Sequence of chain 1.A:
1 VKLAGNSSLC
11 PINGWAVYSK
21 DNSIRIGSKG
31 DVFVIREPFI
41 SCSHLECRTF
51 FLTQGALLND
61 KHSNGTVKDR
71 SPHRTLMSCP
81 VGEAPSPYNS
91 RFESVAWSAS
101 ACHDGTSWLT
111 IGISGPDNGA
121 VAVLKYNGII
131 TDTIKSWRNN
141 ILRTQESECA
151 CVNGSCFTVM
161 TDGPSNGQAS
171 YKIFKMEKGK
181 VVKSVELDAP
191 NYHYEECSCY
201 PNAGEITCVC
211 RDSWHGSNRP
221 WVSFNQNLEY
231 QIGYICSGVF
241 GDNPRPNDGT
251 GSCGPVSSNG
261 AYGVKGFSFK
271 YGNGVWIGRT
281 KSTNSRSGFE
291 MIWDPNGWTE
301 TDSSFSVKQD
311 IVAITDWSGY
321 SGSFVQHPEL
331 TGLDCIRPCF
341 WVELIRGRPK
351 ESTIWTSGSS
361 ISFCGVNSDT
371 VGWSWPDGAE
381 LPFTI

A small-molecule ligand and the protein it binds are described below.
Small molecule (SMILES): CCC(CC)O[C@@H]1C=C(C(=O)O)C[C@H](N)[C@H]1NC(C)=O

Binding-site contacts:
Ligand atom C7 contacts residue TYR320 of chain 1.A at 3.4 Å (hydrophobic).
Ligand atom O1A contacts residue TYR262 of chain 1.A at 2.9 Å (h-bond).
Ligand atom C1 contacts residue ARG211 of chain 1.A at 3.9 Å.
Ligand atom C4 contacts residue TYR320 of chain 1.A at 3.5 Å (hydrophobic).
Ligand atom C1 contacts residue ARG286 of chain 1.A at 3.6 Å.
Ligand atom C10 contacts residue ARG70 of chain 1.A at 3.8 Å.
Ligand atom O1A contacts residue TYR320 of chain 1.A at 3.7 Å.
Ligand atom O1B contacts residue ARG286 of chain 1.A at 3.0 Å (salt-bridge).
Ligand atom O1A contacts residue ARG286 of chain 1.A at 2.9 Å (salt-bridge).
Ligand atom C11 contacts residue ARG70 of chain 1.A at 4.0 Å.
Ligand atom C4 contacts residue GLU37 of chain 1.A at 3.8 Å.
Ligand atom C3 contacts residue GLU37 of chain 1.A at 3.9 Å.
Ligand atom C81 contacts residue SER165 of chain 1.A at 3.7 Å.
Ligand atom C6 contacts residue TYR320 of chain 1.A at 3.9 Å (hydrophobic).
Ligand atom C91 contacts residue ARG211 of chain 1.A at 4.0 Å.
Ligand atom C6 contacts residue GLU196 of chain 1.A at 3.7 Å.
Ligand atom C3 contacts residue ASP69 of chain 1.A at 3.2 Å.
Ligand atom N4 contacts residue ASP69 of chain 1.A at 2.9 Å (salt-bridge).
Ligand atom C4 contacts residue GLU196 of chain 1.A at 3.9 Å.
Ligand atom N4 contacts residue GLU37 of chain 1.A at 2.9 Å (salt-bridge).
Ligand atom O10 contacts residue ASP69 of chain 1.A at 3.8 Å.
Ligand atom C81 contacts residue ARG143 of chain 1.A at 3.9 Å.
Ligand atom O1B contacts residue TYR320 of chain 1.A at 3.3 Å (h-bond).
Ligand atom O10 contacts residue ARG70 of chain 1.A at 2.8 Å (salt-bridge).
Ligand atom C3 contacts residue TYR320 of chain 1.A at 3.4 Å (hydrophobic).
Ligand atom C1 contacts residue TYR262 of chain 1.A at 3.6 Å (hydrophobic).
Ligand atom C82 contacts residue ILE141 of chain 1.A at 3.9 Å (hydrophobic).
Ligand atom C7 contacts residue ARG211 of chain 1.A at 3.7 Å.
Ligand atom O1B contacts residue ARG36 of chain 1.A at 3.3 Å (salt-bridge).
Ligand atom O1A contacts residue ARG211 of chain 1.A at 3.0 Å (salt-bridge).
Ligand atom C2 contacts residue TYR320 of chain 1.A at 2.9 Å (hydrophobic).
Ligand atom C5 contacts residue ASP69 of chain 1.A at 3.9 Å.
Ligand atom C1 contacts residue TYR320 of chain 1.A at 3.1 Å (hydrophobic).
Ligand atom O1B contacts residue TYR262 of chain 1.A at 4.0 Å.
Ligand atom C11 contacts residue TRP97 of chain 1.A at 3.8 Å (hydrophobic).
Ligand atom C91 contacts residue SER213 of chain 1.A at 3.9 Å.
Ligand atom C9 contacts residue GLU195 of chain 1.A at 3.8 Å.
Ligand atom C91 contacts residue SER165 of chain 1.A at 3.6 Å.
Ligand atom C82 contacts residue ARG70 of chain 1.A at 4.0 Å.
Ligand atom C4 contacts residue ASP69 of chain 1.A at 3.5 Å.